The protein below binds the small molecule below.
Small molecule (SMILES): CC(C)[C@H](NC(=O)[C@H](COP(=O)(O)O)NC(=O)[C@H](CCCCN)NC(=O)[C@H](CCCN=C(N)N)NC(=O)[C@H](CCCN=C(N)N)NC(=O)[C@H](C)N)C(=O)O

Sequence of chain 1.A:
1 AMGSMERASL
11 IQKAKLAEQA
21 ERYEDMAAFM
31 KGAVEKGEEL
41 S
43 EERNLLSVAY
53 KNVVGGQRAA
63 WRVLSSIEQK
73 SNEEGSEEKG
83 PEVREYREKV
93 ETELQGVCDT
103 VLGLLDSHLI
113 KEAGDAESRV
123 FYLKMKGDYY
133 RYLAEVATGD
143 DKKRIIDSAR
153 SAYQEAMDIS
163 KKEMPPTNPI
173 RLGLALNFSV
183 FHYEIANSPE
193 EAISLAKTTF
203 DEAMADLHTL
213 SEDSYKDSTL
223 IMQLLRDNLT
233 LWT

Binding-site contacts:
Ligand atom N contacts residue ASN179 of chain 1.A at 2.9 Å (h-bond).
Ligand atom CE contacts residue ASP229 of chain 1.A at 3.6 Å.
Ligand atom NE contacts residue ARG64 of chain 1.A at 3.6 Å.
Ligand atom CG1 contacts residue LEU178 of chain 1.A at 3.7 Å (hydrophobic).
Ligand atom CB contacts residue ASN230 of chain 1.A at 3.7 Å.
Ligand atom O1P contacts residue TYR134 of chain 1.A at 2.7 Å (h-bond).
Ligand atom NZ contacts residue ASP229 of chain 1.A at 2.8 Å (salt-bridge).
Ligand atom CB contacts residue ASN179 of chain 1.A at 3.3 Å.
Ligand atom CA contacts residue ASN230 of chain 1.A at 3.4 Å.
Ligand atom CG contacts residue ASN230 of chain 1.A at 3.7 Å.
Ligand atom CA contacts residue ASN230 of chain 1.A at 3.7 Å.
Ligand atom CG2 contacts residue GLY175 of chain 1.A at 3.5 Å.
Ligand atom NH2 contacts residue ARG64 of chain 1.A at 3.4 Å (salt-bridge).
Ligand atom CA contacts residue LEU233 of chain 1.A at 3.7 Å (hydrophobic).
Ligand atom O contacts residue LYS126 of chain 1.A at 3.0 Å (salt-bridge).
Ligand atom CG1 contacts residue LEU226 of chain 1.A at 3.2 Å (hydrophobic).
Ligand atom N contacts residue LEU233 of chain 1.A at 3.7 Å.
Ligand atom CZ contacts residue GLU186 of chain 1.A at 3.4 Å.
Ligand atom CZ contacts residue ARG64 of chain 1.A at 3.6 Å.
Ligand atom P contacts residue ARG60 of chain 1.A at 3.7 Å.
Ligand atom NH2 contacts residue ARG133 of chain 1.A at 3.6 Å (salt-bridge).
Ligand atom N contacts residue ASN230 of chain 1.A at 2.7 Å (h-bond).
Ligand atom NH2 contacts residue ARG60 of chain 1.A at 3.6 Å.
Ligand atom CB contacts residue ASN230 of chain 1.A at 3.5 Å.
Ligand atom NE contacts residue GLU186 of chain 1.A at 2.7 Å (salt-bridge).
Ligand atom O1P contacts residue ARG133 of chain 1.A at 2.9 Å (salt-bridge).
Ligand atom O contacts residue VAL182 of chain 1.A at 3.3 Å.
Ligand atom O2P contacts residue ARG60 of chain 1.A at 2.8 Å (salt-bridge).
Ligand atom C contacts residue ASN230 of chain 1.A at 3.5 Å.
Ligand atom NH2 contacts residue VAL182 of chain 1.A at 3.6 Å.
Ligand atom O3P contacts residue ARG60 of chain 1.A at 3.0 Å (salt-bridge).
Ligand atom O3P contacts residue ARG133 of chain 1.A at 2.9 Å (salt-bridge).
Ligand atom NH1 contacts residue ARG64 of chain 1.A at 3.7 Å.
Ligand atom C contacts residue ASN179 of chain 1.A at 3.6 Å.
Ligand atom O contacts residue ASN179 of chain 1.A at 2.8 Å (h-bond).
Ligand atom CA contacts residue ASN179 of chain 1.A at 3.4 Å.
Ligand atom NH2 contacts residue GLU186 of chain 1.A at 2.8 Å (salt-bridge).
Ligand atom O contacts residue ASN230 of chain 1.A at 3.0 Å (h-bond).
Ligand atom CD contacts residue GLU186 of chain 1.A at 3.3 Å.
Ligand atom CG2 contacts residue ASN179 of chain 1.A at 3.7 Å.